The small molecule below binds the protein below.
Small molecule (SMILES): CC(=O)N[C@H]1[C@H](O[C@H]2[C@H](O)[C@@H](NC(C)=O)CO[C@@H]2CO)O[C@H](CO)[C@@H](O)[C@@H]1O

Sequence of chain 1.B:
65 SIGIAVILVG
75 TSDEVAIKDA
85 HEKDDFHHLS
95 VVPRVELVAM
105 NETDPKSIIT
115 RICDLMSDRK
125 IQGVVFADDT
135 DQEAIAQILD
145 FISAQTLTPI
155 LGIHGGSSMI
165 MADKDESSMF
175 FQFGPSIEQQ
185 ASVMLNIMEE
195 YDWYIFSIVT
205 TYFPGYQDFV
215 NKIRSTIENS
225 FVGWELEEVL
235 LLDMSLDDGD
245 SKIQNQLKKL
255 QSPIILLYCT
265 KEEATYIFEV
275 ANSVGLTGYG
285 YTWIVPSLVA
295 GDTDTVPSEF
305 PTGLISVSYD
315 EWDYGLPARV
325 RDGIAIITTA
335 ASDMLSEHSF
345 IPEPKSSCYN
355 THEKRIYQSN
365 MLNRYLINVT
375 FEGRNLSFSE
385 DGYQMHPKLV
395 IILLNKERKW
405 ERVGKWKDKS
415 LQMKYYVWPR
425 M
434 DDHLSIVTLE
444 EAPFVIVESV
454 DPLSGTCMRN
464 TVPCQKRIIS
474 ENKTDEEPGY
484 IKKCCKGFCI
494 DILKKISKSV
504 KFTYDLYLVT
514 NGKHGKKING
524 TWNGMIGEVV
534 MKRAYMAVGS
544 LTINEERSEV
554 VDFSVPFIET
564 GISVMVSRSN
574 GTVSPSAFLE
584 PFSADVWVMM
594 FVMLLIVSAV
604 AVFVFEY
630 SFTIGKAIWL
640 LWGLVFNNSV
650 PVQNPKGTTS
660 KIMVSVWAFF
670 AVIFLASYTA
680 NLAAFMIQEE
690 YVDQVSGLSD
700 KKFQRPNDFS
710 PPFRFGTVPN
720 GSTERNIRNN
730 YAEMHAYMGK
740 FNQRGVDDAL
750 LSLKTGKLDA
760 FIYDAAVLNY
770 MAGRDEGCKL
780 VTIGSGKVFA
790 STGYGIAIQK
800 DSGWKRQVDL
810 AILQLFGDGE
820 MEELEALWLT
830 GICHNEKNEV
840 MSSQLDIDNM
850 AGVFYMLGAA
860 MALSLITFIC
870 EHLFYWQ

Binding-site contacts:
Ligand atom O5 contacts residue ASN719 of chain 1.B at 2.4 Å (h-bond).
Ligand atom C4 contacts residue ASN719 of chain 1.B at 4.3 Å.
Ligand atom C1 contacts residue ASN719 of chain 1.B at 1.4 Å.
Ligand atom C8 contacts residue ASN719 of chain 1.B at 3.9 Å.
Ligand atom C3 contacts residue ASN719 of chain 1.B at 3.8 Å.
Ligand atom C2 contacts residue ASN719 of chain 1.B at 2.5 Å.
Ligand atom C5 contacts residue ASN719 of chain 1.B at 3.7 Å.
Ligand atom C7 contacts residue ASN719 of chain 1.B at 3.7 Å.
Ligand atom N2 contacts residue ASN719 of chain 1.B at 2.7 Å (h-bond).